Sequence of chain 2.A:
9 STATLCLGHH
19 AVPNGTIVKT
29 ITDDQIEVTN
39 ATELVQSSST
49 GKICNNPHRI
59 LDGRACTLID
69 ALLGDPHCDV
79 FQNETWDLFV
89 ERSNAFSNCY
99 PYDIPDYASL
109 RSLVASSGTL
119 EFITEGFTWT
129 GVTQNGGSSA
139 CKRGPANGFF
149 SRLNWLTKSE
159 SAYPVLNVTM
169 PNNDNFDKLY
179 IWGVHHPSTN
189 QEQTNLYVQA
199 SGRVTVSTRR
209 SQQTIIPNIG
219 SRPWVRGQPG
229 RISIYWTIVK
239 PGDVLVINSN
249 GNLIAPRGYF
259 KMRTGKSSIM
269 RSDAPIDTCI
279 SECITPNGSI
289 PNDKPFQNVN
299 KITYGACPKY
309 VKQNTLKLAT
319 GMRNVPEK

Binding-site contacts:
Ligand atom O5 contacts residue THR318 of chain 2.A at 3.4 Å (h-bond).
Ligand atom C4 contacts residue ASN38 of chain 2.A at 4.3 Å.
Ligand atom C1 contacts residue ALA39 of chain 2.A at 4.3 Å (hydrophobic).
Ligand atom C2 contacts residue ASN38 of chain 2.A at 2.5 Å.
Ligand atom C5 contacts residue ASN38 of chain 2.A at 3.7 Å.
Ligand atom O6 contacts residue THR318 of chain 2.A at 3.7 Å.
Ligand atom O5 contacts residue ASN38 of chain 2.A at 2.4 Å (h-bond).
Ligand atom C1 contacts residue ASN38 of chain 2.A at 1.5 Å.
Ligand atom N2 contacts residue ASN38 of chain 2.A at 2.7 Å (h-bond).
Ligand atom O7 contacts residue ASN38 of chain 2.A at 4.4 Å.
Ligand atom C3 contacts residue ASN38 of chain 2.A at 3.8 Å.
Ligand atom C1 contacts residue THR318 of chain 2.A at 3.4 Å.
Ligand atom C7 contacts residue ASN38 of chain 2.A at 3.8 Å.

A protein and the small-molecule ligand that binds it are described below.
Small molecule (SMILES): CC(=O)N[C@@H]1[C@@H](O)[C@H](O)[C@@H](CO)O[C@H]1O